The protein below binds the small molecule below.
Small molecule (SMILES): COCc1cc2cc(c1)C(=O)N[C@H]([C@H](O)CNC1(c3cccc(C(C)C)c3)CC1)Cc1cccc(c1)OCCCCN2

Binding-site contacts:
Ligand atom N59 contacts residue ASP244 of chain 1.A at 2.7 Å (salt-bridge).
Ligand atom C62 contacts residue TYR214 of chain 1.A at 3.5 Å (hydrophobic).
Ligand atom C62 contacts residue ILE242 of chain 1.A at 3.4 Å (hydrophobic).
Ligand atom C22 contacts residue GLN28 of chain 1.A at 3.4 Å.
Ligand atom C22 contacts residue GLY29 of chain 1.A at 3.7 Å.
Ligand atom C25 contacts residue GLY27 of chain 1.A at 3.6 Å.
Ligand atom C16 contacts residue PHE124 of chain 1.A at 3.6 Å (hydrophobic).
Ligand atom C9 contacts residue LEU46 of chain 1.A at 3.5 Å (hydrophobic).
Ligand atom C3 contacts residue TYR87 of chain 1.A at 3.7 Å (hydrophobic).
Ligand atom C65 contacts residue ASP244 of chain 1.A at 3.1 Å.
Ligand atom O51 contacts residue TYR87 of chain 1.A at 3.4 Å.
Ligand atom C28 contacts residue GLY246 of chain 1.A at 3.4 Å.
Ligand atom C80 contacts residue VAL85 of chain 1.A at 3.5 Å (hydrophobic).
Ligand atom C56 contacts residue ASP244 of chain 1.A at 3.3 Å.
Ligand atom O18 contacts residue ILE126 of chain 1.A at 3.5 Å.
Ligand atom C76 contacts residue THR88 of chain 1.A at 3.6 Å.
Ligand atom O54 contacts residue TYR87 of chain 1.A at 3.3 Å.
Ligand atom C42 contacts residue GLN89 of chain 1.A at 3.7 Å.
Ligand atom C14 contacts residue PHE124 of chain 1.A at 3.4 Å (hydrophobic).
Ligand atom O54 contacts residue GLY50 of chain 1.A at 3.5 Å (h-bond).
Ligand atom N1 contacts residue GLY246 of chain 1.A at 3.0 Å (h-bond).
Ligand atom N31 contacts residue THR248 of chain 1.A at 3.3 Å (h-bond).
Ligand atom C46 contacts residue ARG251 of chain 1.A at 3.3 Å.
Ligand atom C9 contacts residue GLY246 of chain 1.A at 3.4 Å.
Ligand atom C69 contacts residue GLY50 of chain 1.A at 3.3 Å.
Ligand atom C62 contacts residue ASP244 of chain 1.A at 3.6 Å.
Ligand atom O45 contacts residue ARG251 of chain 1.A at 3.7 Å.
Ligand atom C5 contacts residue ASP48 of chain 1.A at 3.4 Å.
Ligand atom C56 contacts residue THR247 of chain 1.A at 3.7 Å.
Ligand atom C34 contacts residue GLY246 of chain 1.A at 3.1 Å.
Ligand atom C72 contacts residue PRO86 of chain 1.A at 3.4 Å (hydrophobic).
Ligand atom C28 contacts residue THR248 of chain 1.A at 3.2 Å.
Ligand atom O51 contacts residue THR88 of chain 1.A at 3.3 Å (h-bond).
Ligand atom O54 contacts residue ASP48 of chain 1.A at 2.5 Å (salt-bridge).
Ligand atom N59 contacts residue GLY50 of chain 1.A at 3.1 Å (h-bond).
Ligand atom C52 contacts residue ASP48 of chain 1.A at 3.5 Å.
Ligand atom C12 contacts residue PHE124 of chain 1.A at 3.7 Å (hydrophobic).
Ligand atom O54 contacts residue SER51 of chain 1.A at 3.6 Å.
Ligand atom C22 contacts residue GLY27 of chain 1.A at 3.7 Å.
Ligand atom C61 contacts residue ASP244 of chain 1.A at 3.5 Å.

Sequence of chain 1.A:
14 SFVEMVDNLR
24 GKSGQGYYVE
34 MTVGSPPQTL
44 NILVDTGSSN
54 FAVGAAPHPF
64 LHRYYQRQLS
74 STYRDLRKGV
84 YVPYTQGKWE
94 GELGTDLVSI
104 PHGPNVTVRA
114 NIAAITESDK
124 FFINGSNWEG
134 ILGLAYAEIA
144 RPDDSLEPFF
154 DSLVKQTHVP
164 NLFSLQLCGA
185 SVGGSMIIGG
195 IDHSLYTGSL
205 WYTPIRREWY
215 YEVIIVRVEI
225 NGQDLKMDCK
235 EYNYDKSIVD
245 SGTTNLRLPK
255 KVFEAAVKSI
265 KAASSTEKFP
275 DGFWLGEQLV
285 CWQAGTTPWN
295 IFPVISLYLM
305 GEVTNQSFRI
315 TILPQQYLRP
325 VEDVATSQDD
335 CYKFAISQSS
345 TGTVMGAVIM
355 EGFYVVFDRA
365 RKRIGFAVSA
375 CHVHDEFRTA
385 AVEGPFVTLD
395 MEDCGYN